Sequence of chain 1.B:
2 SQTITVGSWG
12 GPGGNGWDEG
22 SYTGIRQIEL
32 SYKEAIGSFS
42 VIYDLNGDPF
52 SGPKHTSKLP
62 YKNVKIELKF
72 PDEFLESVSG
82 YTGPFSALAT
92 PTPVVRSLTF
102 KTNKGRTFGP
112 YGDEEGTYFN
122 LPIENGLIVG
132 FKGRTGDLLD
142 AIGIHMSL

A small-molecule ligand and the protein it binds are described below.
Small molecule (SMILES): CO[C@H]1O[C@H](CO)[C@@H](O)[C@H](O)[C@@H]1O

Binding-site contacts:
Ligand atom O4 contacts residue THR91 of chain 1.B at 3.8 Å.
Ligand atom O6 contacts residue VAL95 of chain 1.B at 4.5 Å.
Ligand atom C5 contacts residue ASP141 of chain 1.B at 4.0 Å.
Ligand atom C2 contacts residue GLY137 of chain 1.B at 4.2 Å.
Ligand atom O4 contacts residue ASP141 of chain 1.B at 3.0 Å (salt-bridge).
Ligand atom O6 contacts residue GLY137 of chain 1.B at 3.8 Å.
Ligand atom C2 contacts residue ASP138 of chain 1.B at 4.4 Å.
Ligand atom O5 contacts residue LEU139 of chain 1.B at 4.3 Å.
Ligand atom C4 contacts residue GLY15 of chain 1.B at 3.1 Å.
Ligand atom C4 contacts residue GLY14 of chain 1.B at 4.0 Å.
Ligand atom C3 contacts residue GLY15 of chain 1.B at 3.7 Å.
Ligand atom O6 contacts residue ASP138 of chain 1.B at 3.3 Å (salt-bridge).
Ligand atom O6 contacts residue LEU139 of chain 1.B at 3.1 Å (h-bond).
Ligand atom C5 contacts residue THR91 of chain 1.B at 4.2 Å.
Ligand atom O4 contacts residue GLY15 of chain 1.B at 3.1 Å (h-bond).
Ligand atom O2 contacts residue ASP138 of chain 1.B at 4.0 Å.
Ligand atom O2 contacts residue GLY15 of chain 1.B at 3.6 Å.
Ligand atom C1 contacts residue ASP138 of chain 1.B at 3.4 Å.
Ligand atom O1 contacts residue ASP138 of chain 1.B at 3.5 Å (salt-bridge).
Ligand atom C5 contacts residue GLY15 of chain 1.B at 4.5 Å.
Ligand atom C7 contacts residue ASP138 of chain 1.B at 4.0 Å.
Ligand atom C7 contacts residue THR91 of chain 1.B at 4.4 Å.
Ligand atom O4 contacts residue GLY14 of chain 1.B at 3.3 Å.
Ligand atom C1 contacts residue GLY137 of chain 1.B at 4.2 Å.
Ligand atom C6 contacts residue ASP138 of chain 1.B at 4.2 Å.
Ligand atom O3 contacts residue GLY15 of chain 1.B at 3.1 Å (h-bond).
Ligand atom C7 contacts residue ALA90 of chain 1.B at 4.3 Å (hydrophobic).
Ligand atom C6 contacts residue VAL95 of chain 1.B at 4.1 Å (hydrophobic).
Ligand atom O4 contacts residue THR93 of chain 1.B at 4.0 Å.
Ligand atom O2 contacts residue GLY137 of chain 1.B at 3.1 Å.
Ligand atom C6 contacts residue LEU139 of chain 1.B at 4.0 Å (hydrophobic).
Ligand atom C6 contacts residue ASP141 of chain 1.B at 3.2 Å.
Ligand atom O3 contacts residue GLY14 of chain 1.B at 4.2 Å.
Ligand atom O6 contacts residue ASP141 of chain 1.B at 2.6 Å (salt-bridge).
Ligand atom O5 contacts residue ASP138 of chain 1.B at 3.0 Å (salt-bridge).
Ligand atom C6 contacts residue THR91 of chain 1.B at 4.3 Å.
Ligand atom C5 contacts residue ASP138 of chain 1.B at 4.2 Å.
Ligand atom O5 contacts residue GLY137 of chain 1.B at 3.8 Å.
Ligand atom C4 contacts residue ASP141 of chain 1.B at 3.6 Å.